Sequence of chain 37.S:
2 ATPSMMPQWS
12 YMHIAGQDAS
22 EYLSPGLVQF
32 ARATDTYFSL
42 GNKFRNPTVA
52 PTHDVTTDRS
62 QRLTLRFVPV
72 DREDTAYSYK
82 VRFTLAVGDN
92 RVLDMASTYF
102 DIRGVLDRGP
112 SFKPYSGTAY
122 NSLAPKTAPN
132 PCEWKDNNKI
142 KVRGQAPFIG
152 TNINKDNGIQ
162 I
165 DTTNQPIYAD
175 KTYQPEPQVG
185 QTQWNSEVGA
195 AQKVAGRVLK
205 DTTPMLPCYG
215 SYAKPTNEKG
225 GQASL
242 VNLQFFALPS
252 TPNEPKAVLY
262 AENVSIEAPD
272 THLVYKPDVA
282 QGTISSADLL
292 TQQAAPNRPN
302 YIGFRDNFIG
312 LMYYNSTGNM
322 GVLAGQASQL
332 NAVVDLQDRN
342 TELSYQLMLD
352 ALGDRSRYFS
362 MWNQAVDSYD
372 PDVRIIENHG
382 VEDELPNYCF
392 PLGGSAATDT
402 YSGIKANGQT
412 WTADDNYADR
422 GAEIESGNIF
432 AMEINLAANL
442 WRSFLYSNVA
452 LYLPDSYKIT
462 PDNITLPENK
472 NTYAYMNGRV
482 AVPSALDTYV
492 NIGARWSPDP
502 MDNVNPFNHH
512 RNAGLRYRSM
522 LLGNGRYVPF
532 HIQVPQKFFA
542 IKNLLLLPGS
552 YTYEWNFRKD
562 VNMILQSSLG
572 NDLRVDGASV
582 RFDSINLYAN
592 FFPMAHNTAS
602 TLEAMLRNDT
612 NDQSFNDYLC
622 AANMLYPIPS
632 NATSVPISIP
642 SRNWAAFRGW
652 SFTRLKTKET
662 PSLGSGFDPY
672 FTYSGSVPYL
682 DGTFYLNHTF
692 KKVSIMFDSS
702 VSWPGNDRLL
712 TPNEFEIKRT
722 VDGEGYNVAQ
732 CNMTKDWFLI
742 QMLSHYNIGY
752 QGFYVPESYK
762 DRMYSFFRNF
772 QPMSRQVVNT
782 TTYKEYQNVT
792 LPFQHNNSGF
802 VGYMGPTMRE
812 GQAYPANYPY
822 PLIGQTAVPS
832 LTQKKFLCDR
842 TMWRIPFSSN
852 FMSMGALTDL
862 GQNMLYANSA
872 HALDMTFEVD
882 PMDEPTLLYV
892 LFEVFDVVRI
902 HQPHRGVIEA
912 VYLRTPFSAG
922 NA

Binding-site contacts:
Ligand atom CG contacts residue GLU894 of chain 37.Q at 3.9 Å.
Ligand atom O contacts residue TYR619 of chain 37.Q at 2.6 Å.
Ligand atom CG contacts residue TYR619 of chain 37.Q at 3.8 Å (hydrophobic).
Ligand atom CB contacts residue PHE896 of chain 37.Q at 3.3 Å (hydrophobic).
Ligand atom O contacts residue ARG845 of chain 37.Q at 3.8 Å.
Ligand atom O contacts residue ALA857 of chain 37.Q at 4.0 Å.
Ligand atom CB contacts residue ALA857 of chain 37.Q at 3.9 Å (hydrophobic).
Ligand atom O contacts residue ARG649 of chain 37.Q at 3.9 Å.
Ligand atom CG contacts residue PHE896 of chain 37.Q at 3.0 Å (hydrophobic).
Ligand atom CD contacts residue ASN617 of chain 37.Q at 3.2 Å.
Ligand atom C contacts residue ARG845 of chain 37.Q at 3.6 Å.
Ligand atom CA contacts residue TYR619 of chain 37.Q at 3.8 Å (hydrophobic).
Ligand atom N contacts residue CYS621 of chain 37.Q at 2.9 Å (h-bond).
Ligand atom CD contacts residue CYS621 of chain 37.Q at 3.6 Å (hydrophobic).
Ligand atom N contacts residue ARG649 of chain 37.Q at 4.1 Å.
Ligand atom NE2 contacts residue GLU894 of chain 37.Q at 4.1 Å.
Ligand atom CD contacts residue ASP897 of chain 37.Q at 3.5 Å.
Ligand atom CG contacts residue ARG46 of chain 37.S at 3.9 Å.
Ligand atom CB contacts residue TYR619 of chain 37.Q at 3.0 Å (hydrophobic).
Ligand atom CD contacts residue PHE896 of chain 37.Q at 4.1 Å (hydrophobic).
Ligand atom N contacts residue TYR619 of chain 37.Q at 3.5 Å (h-bond).
Ligand atom CA contacts residue CYS621 of chain 37.Q at 3.7 Å (hydrophobic).
Ligand atom CB contacts residue TYR619 of chain 37.Q at 3.8 Å (hydrophobic).
Ligand atom CE1 contacts residue LEU348 of chain 37.Q at 3.9 Å (hydrophobic).
Ligand atom ND1 contacts residue LEU620 of chain 37.Q at 3.0 Å.
Ligand atom CA contacts residue ARG649 of chain 37.Q at 3.4 Å.
Ligand atom CD contacts residue ARG46 of chain 37.S at 4.1 Å.
Ligand atom CB contacts residue ARG649 of chain 37.Q at 4.1 Å.
Ligand atom CA contacts residue TYR619 of chain 37.Q at 3.9 Å (hydrophobic).
Ligand atom CE1 contacts residue MET843 of chain 37.Q at 3.6 Å (hydrophobic).
Ligand atom N contacts residue ASP618 of chain 37.Q at 3.9 Å.
Ligand atom C contacts residue TYR619 of chain 37.Q at 3.1 Å (hydrophobic).
Ligand atom CD2 contacts residue ARG845 of chain 37.Q at 3.5 Å.
Ligand atom CE1 contacts residue LEU620 of chain 37.Q at 3.5 Å (hydrophobic).
Ligand atom CB contacts residue ARG649 of chain 37.Q at 3.6 Å.
Ligand atom CD2 contacts residue GLU894 of chain 37.Q at 3.7 Å.
Ligand atom N contacts residue TYR619 of chain 37.Q at 3.6 Å.
Ligand atom N contacts residue ASN617 of chain 37.Q at 3.6 Å.
Ligand atom CG contacts residue ASN617 of chain 37.Q at 4.1 Å.
Ligand atom CB contacts residue GLU894 of chain 37.Q at 3.5 Å.

Sequence of chain 37.Q:
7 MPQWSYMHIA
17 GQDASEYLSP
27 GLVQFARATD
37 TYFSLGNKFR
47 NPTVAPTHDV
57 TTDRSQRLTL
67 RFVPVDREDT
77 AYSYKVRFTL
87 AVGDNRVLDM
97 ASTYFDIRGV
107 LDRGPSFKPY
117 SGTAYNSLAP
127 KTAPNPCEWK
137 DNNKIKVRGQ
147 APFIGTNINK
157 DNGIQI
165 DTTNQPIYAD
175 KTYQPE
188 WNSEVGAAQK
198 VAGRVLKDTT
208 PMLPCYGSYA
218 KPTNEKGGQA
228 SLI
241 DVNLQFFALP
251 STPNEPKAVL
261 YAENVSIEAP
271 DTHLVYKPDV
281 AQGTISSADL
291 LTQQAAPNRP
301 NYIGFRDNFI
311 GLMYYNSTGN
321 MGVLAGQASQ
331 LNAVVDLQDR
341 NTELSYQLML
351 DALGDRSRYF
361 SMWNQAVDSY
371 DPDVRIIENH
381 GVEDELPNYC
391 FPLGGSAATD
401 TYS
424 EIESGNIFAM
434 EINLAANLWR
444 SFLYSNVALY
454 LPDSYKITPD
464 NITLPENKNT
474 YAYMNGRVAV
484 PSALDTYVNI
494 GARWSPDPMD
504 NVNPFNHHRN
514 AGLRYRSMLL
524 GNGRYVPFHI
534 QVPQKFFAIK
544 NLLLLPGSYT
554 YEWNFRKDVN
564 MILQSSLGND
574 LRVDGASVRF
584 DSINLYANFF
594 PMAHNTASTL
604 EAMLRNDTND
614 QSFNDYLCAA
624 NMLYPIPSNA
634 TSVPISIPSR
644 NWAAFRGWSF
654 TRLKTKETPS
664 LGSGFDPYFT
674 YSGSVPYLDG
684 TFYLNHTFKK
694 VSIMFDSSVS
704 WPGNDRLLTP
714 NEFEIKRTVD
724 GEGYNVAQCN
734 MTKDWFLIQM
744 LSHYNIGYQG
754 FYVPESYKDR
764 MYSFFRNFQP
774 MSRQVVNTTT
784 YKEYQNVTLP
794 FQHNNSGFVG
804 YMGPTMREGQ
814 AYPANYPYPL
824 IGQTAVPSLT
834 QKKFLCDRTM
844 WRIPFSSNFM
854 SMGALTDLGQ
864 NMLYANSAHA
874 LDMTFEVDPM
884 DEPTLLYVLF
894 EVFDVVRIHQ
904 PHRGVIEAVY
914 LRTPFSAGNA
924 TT

A small-molecule ligand and the protein it binds are described below.
Small molecule (SMILES): NC(N)=NCCC[C@H](NC(=O)[C@@H]1CCCN1)C(=O)N[C@H](C=O)CC1=NC=NC1